Sequence of chain 1.D:
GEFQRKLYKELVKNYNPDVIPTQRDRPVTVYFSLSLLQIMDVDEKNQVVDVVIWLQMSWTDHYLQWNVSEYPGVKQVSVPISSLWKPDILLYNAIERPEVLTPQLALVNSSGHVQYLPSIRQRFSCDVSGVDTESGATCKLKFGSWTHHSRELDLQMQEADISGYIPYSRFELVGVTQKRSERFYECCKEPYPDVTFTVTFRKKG

Sequence of chain 1.E:
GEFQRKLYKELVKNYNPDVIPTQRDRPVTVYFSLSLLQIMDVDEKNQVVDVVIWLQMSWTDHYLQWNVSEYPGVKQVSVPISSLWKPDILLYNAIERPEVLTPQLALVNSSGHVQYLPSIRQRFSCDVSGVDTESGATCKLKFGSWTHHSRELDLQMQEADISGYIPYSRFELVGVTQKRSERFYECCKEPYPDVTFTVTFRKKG

This small molecule binds to this protein.
Small molecule (SMILES): O=C(NCCCO)c1cc(Br)c(Br)[nH]1

Binding-site contacts:
Ligand atom O01 contacts residue PRO98 of chain 1.D at 3.8 Å.
Ligand atom N03 contacts residue LEU90 of chain 1.D at 4.2 Å.
Ligand atom O01 contacts residue LEU101 of chain 1.E at 2.6 Å (h-bond).
Ligand atom C02 contacts residue PRO98 of chain 1.D at 4.0 Å (hydrophobic).
Ligand atom C10 contacts residue ILE89 of chain 1.D at 3.7 Å (hydrophobic).
Ligand atom C04 contacts residue PRO103 of chain 1.E at 3.5 Å (hydrophobic).
Ligand atom C08 contacts residue LEU91 of chain 1.D at 4.1 Å (hydrophobic).
Ligand atom O07 contacts residue PRO98 of chain 1.D at 3.8 Å.
Ligand atom C04 contacts residue THR102 of chain 1.E at 3.5 Å.
Ligand atom O07 contacts residue ARG97 of chain 1.D at 3.2 Å (salt-bridge).
Ligand atom C09 contacts residue LEU91 of chain 1.D at 4.3 Å (hydrophobic).
Ligand atom C05 contacts residue PRO103 of chain 1.E at 3.7 Å (hydrophobic).
Ligand atom N03 contacts residue LEU101 of chain 1.E at 3.6 Å.
Ligand atom C04 contacts residue LEU101 of chain 1.E at 3.4 Å (hydrophobic).
Ligand atom C10 contacts residue PRO98 of chain 1.D at 4.2 Å (hydrophobic).
Ligand atom BR1 contacts residue ILE89 of chain 1.D at 3.9 Å.
Ligand atom C09 contacts residue PRO98 of chain 1.D at 4.2 Å (hydrophobic).
Ligand atom C12 contacts residue GLN122 of chain 1.D at 3.5 Å.
Ligand atom C12 contacts residue LEU91 of chain 1.D at 3.8 Å (hydrophobic).
Ligand atom O01 contacts residue LEU90 of chain 1.D at 3.8 Å.
Ligand atom C02 contacts residue LEU90 of chain 1.D at 3.9 Å (hydrophobic).
Ligand atom BR2 contacts residue ILE120 of chain 1.D at 3.2 Å.
Ligand atom C09 contacts residue ILE89 of chain 1.D at 3.2 Å (hydrophobic).
Ligand atom C09 contacts residue LEU90 of chain 1.D at 4.0 Å (hydrophobic).
Ligand atom C08 contacts residue LEU90 of chain 1.D at 4.1 Å (hydrophobic).
Ligand atom BR2 contacts residue GLN122 of chain 1.D at 2.9 Å.
Ligand atom N14 contacts residue GLN122 of chain 1.D at 3.4 Å (h-bond).
Ligand atom N03 contacts residue PRO103 of chain 1.E at 4.0 Å.
Ligand atom BR2 contacts residue LEU91 of chain 1.D at 3.4 Å.
Ligand atom C12 contacts residue PRO98 of chain 1.D at 3.9 Å (hydrophobic).
Ligand atom C10 contacts residue LEU91 of chain 1.D at 4.1 Å (hydrophobic).
Ligand atom N14 contacts residue PRO98 of chain 1.D at 3.6 Å.
Ligand atom C05 contacts residue THR102 of chain 1.E at 3.9 Å.
Ligand atom C08 contacts residue PRO98 of chain 1.D at 3.8 Å (hydrophobic).
Ligand atom BR2 contacts residue PHE143 of chain 1.D at 4.1 Å.
Ligand atom BR1 contacts residue LEU55 of chain 1.D at 3.3 Å.
Ligand atom C02 contacts residue LEU101 of chain 1.E at 3.4 Å (hydrophobic).
Ligand atom N14 contacts residue LEU91 of chain 1.D at 3.8 Å.
Ligand atom C06 contacts residue ARG97 of chain 1.D at 4.0 Å.
Ligand atom C08 contacts residue ILE89 of chain 1.D at 4.2 Å (hydrophobic).